Sequence of chain 1.E:
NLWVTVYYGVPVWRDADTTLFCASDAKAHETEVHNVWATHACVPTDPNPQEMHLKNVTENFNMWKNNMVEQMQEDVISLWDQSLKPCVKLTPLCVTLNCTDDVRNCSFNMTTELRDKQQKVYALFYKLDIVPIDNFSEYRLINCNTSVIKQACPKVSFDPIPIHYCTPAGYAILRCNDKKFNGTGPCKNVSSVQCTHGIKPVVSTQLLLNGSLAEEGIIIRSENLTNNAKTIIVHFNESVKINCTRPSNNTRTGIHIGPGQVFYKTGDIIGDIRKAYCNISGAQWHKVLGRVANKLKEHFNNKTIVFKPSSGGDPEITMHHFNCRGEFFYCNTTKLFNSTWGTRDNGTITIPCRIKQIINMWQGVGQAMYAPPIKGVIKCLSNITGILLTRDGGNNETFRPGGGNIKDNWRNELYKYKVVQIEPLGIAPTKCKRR

Binding-site contacts:
Ligand atom C5 contacts residue TYR146 of chain 1.E at 3.7 Å (hydrophobic).
Ligand atom C5 contacts residue ASN129 of chain 1.E at 3.7 Å.
Ligand atom O6 contacts residue TYR146 of chain 1.E at 3.7 Å.
Ligand atom C7 contacts residue ASP300 of chain 1.E at 4.3 Å.
Ligand atom O5 contacts residue ASN129 of chain 1.E at 2.4 Å (h-bond).
Ligand atom N2 contacts residue ASN129 of chain 1.E at 2.9 Å (h-bond).
Ligand atom O5 contacts residue TYR146 of chain 1.E at 3.7 Å.
Ligand atom C3 contacts residue ASN129 of chain 1.E at 3.8 Å.
Ligand atom C1 contacts residue ASN129 of chain 1.E at 1.4 Å.
Ligand atom C8 contacts residue GLY299 of chain 1.E at 4.5 Å.
Ligand atom C7 contacts residue ASN129 of chain 1.E at 3.3 Å.
Ligand atom C4 contacts residue ASN129 of chain 1.E at 4.2 Å.
Ligand atom C1 contacts residue TYR146 of chain 1.E at 4.3 Å (hydrophobic).
Ligand atom C8 contacts residue ASP300 of chain 1.E at 3.3 Å.
Ligand atom C8 contacts residue LEU148 of chain 1.E at 3.3 Å (hydrophobic).
Ligand atom C2 contacts residue ASN129 of chain 1.E at 2.4 Å.
Ligand atom O7 contacts residue ASN129 of chain 1.E at 3.4 Å (h-bond).
Ligand atom N2 contacts residue LEU148 of chain 1.E at 4.0 Å.
Ligand atom C8 contacts residue ASN129 of chain 1.E at 4.4 Å.
Ligand atom C6 contacts residue TYR146 of chain 1.E at 3.5 Å (hydrophobic).
Ligand atom C7 contacts residue LEU148 of chain 1.E at 4.2 Å (hydrophobic).

This protein binds this small molecule.
Small molecule (SMILES): CC(=O)N[C@@H]1[C@@H](O)[C@H](O)[C@@H](CO)O[C@H]1O